Binding-site contacts:
Ligand atom O3 contacts residue ASN104 of chain 1.A at 3.4 Å (h-bond).
Ligand atom C3 contacts residue ASN104 of chain 1.A at 3.5 Å.
Ligand atom C8 contacts residue ASN104 of chain 1.A at 3.4 Å.
Ligand atom C6 contacts residue PRO144 of chain 1.A at 4.3 Å (hydrophobic).
Ligand atom O3 contacts residue HIS143 of chain 1.A at 3.4 Å.
Ligand atom O6 contacts residue ASP145 of chain 1.A at 4.4 Å.
Ligand atom C5 contacts residue ASN104 of chain 1.A at 3.6 Å.
Ligand atom O6 contacts residue PRO144 of chain 1.A at 3.8 Å.
Ligand atom C1 contacts residue HIS143 of chain 1.A at 4.3 Å.
Ligand atom C1 contacts residue ASN104 of chain 1.A at 1.4 Å.
Ligand atom O5 contacts residue HIS143 of chain 1.A at 3.7 Å.
Ligand atom C7 contacts residue ASN104 of chain 1.A at 4.0 Å.
Ligand atom C2 contacts residue ASN104 of chain 1.A at 2.5 Å.
Ligand atom O5 contacts residue ASN104 of chain 1.A at 2.4 Å (h-bond).
Ligand atom N2 contacts residue ASN104 of chain 1.A at 3.5 Å (h-bond).
Ligand atom C4 contacts residue ASN104 of chain 1.A at 4.2 Å.
Ligand atom O6 contacts residue HIS143 of chain 1.A at 3.9 Å.
Ligand atom O5 contacts residue PRO144 of chain 1.A at 4.0 Å.

Sequence of chain 1.A:
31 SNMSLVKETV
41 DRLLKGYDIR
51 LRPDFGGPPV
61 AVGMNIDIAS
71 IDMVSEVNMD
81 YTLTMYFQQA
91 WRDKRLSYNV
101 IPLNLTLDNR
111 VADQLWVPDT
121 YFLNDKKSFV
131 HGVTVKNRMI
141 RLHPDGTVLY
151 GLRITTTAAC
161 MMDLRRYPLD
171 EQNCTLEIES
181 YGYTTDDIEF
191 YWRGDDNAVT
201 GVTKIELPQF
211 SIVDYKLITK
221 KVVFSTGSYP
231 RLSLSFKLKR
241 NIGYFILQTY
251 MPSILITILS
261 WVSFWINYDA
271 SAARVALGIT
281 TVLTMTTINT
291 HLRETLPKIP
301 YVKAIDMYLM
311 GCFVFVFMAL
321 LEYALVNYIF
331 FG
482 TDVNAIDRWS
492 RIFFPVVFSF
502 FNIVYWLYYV

This small molecule binds to this protein.
Small molecule (SMILES): CC(=O)N[C@H]1[C@H](O[C@H]2[C@H](O)[C@@H](NC(C)=O)CO[C@@H]2CO)O[C@H](CO)[C@@H](O[C@@H]2O[C@H](CO[C@H]3O[C@H](CO)[C@@H](O)[C@H](O)[C@@H]3O)[C@@H](O)[C@H](O[C@H]3O[C@H](CO)[C@@H](O)[C@H](O)[C@@H]3O)[C@@H]2O)[C@@H]1O